A small-molecule ligand and the protein it binds are described below.
Small molecule (SMILES): Nc1ccn([C@@H]2O[C@H](CO[P](=O)(O)O[C@H]3[C@@H](O)[C@H](n4ccc(=O)[nH]c4=O)O[C@@H]3CO[P](=O)(O)O[C@H]3[C@@H](O)[C@H](n4ccc(N)nc4=O)O[C@@H]3CO[P](=O)(O)O[C@H]3[C@@H](O)[C@H](n4ccc(=O)[nH]c4=O)O[C@@H]3CO[P](=O)(O)O[C@H]3[C@@H](O)[C@H](n4cnc5c(=O)nc(N)[nH]c54)O[C@@H]3CO[P](=O)(O)O[C@H]3[C@@H](O)[C@H](n4cnc5c(N)ncnc54)O[C@@H]3CO)[C@@H](O)[C@H]2O)c(=O)n1

Sequence of chain 26.C:
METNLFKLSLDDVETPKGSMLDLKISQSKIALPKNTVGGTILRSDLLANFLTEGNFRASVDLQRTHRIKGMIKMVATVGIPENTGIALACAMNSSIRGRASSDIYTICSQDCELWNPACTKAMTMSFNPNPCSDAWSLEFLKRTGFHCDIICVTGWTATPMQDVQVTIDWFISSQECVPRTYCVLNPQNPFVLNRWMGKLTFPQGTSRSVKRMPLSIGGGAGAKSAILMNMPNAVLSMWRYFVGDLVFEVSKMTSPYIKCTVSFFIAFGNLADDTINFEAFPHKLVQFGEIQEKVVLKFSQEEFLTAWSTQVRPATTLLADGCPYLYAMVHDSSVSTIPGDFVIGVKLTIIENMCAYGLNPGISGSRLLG

Binding-site contacts:
Ligand atom N6 contacts residue THR349 of chain 26.C at 3.9 Å.
Ligand atom OP1 contacts residue THR124 of chain 26.C at 4.0 Å.
Ligand atom P contacts residue THR3 of chain 52.C at 3.9 Å.
Ligand atom O2' contacts residue SER126 of chain 26.C at 3.6 Å (h-bond).
Ligand atom O4' contacts residue PRO190 of chain 26.C at 3.2 Å.
Ligand atom OP1 contacts residue SER126 of chain 26.C at 2.8 Å (h-bond).
Ligand atom OP2 contacts residue LYS7 of chain 52.C at 2.6 Å (salt-bridge).
Ligand atom C1' contacts residue PRO190 of chain 26.C at 3.9 Å (hydrophobic).
Ligand atom C5 contacts residue ILE350 of chain 26.C at 3.6 Å (hydrophobic).
Ligand atom C4 contacts residue VAL192 of chain 26.C at 3.9 Å (hydrophobic).
Ligand atom O2' contacts residue MET125 of chain 26.C at 3.6 Å.
Ligand atom C4' contacts residue MET1 of chain 52.C at 3.9 Å (hydrophobic).
Ligand atom N7 contacts residue ILE350 of chain 26.C at 3.8 Å.
Ligand atom C2 contacts residue ARG180 of chain 26.C at 3.6 Å.
Ligand atom O3' contacts residue GLU2 of chain 52.C at 3.6 Å.
Ligand atom O3' contacts residue THR3 of chain 52.C at 3.8 Å.
Ligand atom O5' contacts residue LYS7 of chain 52.C at 3.4 Å (salt-bridge).
Ligand atom P contacts residue SER126 of chain 26.C at 3.7 Å.
Ligand atom C5' contacts residue GLU2 of chain 52.C at 3.2 Å.
Ligand atom OP1 contacts residue THR3 of chain 52.C at 2.9 Å (h-bond).
Ligand atom OP1 contacts residue LYS7 of chain 52.C at 3.4 Å (salt-bridge).
Ligand atom O4' contacts residue MET1 of chain 52.C at 3.7 Å.
Ligand atom N6 contacts residue ILE350 of chain 26.C at 4.0 Å.
Ligand atom N3 contacts residue VAL192 of chain 26.C at 3.4 Å.
Ligand atom C2 contacts residue VAL192 of chain 26.C at 3.7 Å (hydrophobic).
Ligand atom C1' contacts residue ARG180 of chain 26.C at 3.7 Å.
Ligand atom OP1 contacts residue THR124 of chain 26.C at 3.8 Å.
Ligand atom O3' contacts residue SER126 of chain 26.C at 3.3 Å.
Ligand atom P contacts residue LYS7 of chain 52.C at 3.2 Å.
Ligand atom C4' contacts residue GLU2 of chain 52.C at 3.5 Å.
Ligand atom O4' contacts residue ARG180 of chain 26.C at 4.0 Å.
Ligand atom OP1 contacts residue ASN4 of chain 52.C at 3.5 Å.
Ligand atom O2' contacts residue MET1 of chain 52.C at 3.2 Å (h-bond).
Ligand atom C6 contacts residue ILE350 of chain 26.C at 3.8 Å (hydrophobic).
Ligand atom C4' contacts residue THR124 of chain 26.C at 3.6 Å.
Ligand atom O2' contacts residue ARG180 of chain 26.C at 3.9 Å.
Ligand atom C5' contacts residue THR124 of chain 26.C at 3.5 Å.
Ligand atom C5' contacts residue SER126 of chain 26.C at 3.9 Å.
Ligand atom N3 contacts residue ARG180 of chain 26.C at 4.0 Å.
Ligand atom C4' contacts residue SER126 of chain 26.C at 3.4 Å.

Sequence of chain 52.C:
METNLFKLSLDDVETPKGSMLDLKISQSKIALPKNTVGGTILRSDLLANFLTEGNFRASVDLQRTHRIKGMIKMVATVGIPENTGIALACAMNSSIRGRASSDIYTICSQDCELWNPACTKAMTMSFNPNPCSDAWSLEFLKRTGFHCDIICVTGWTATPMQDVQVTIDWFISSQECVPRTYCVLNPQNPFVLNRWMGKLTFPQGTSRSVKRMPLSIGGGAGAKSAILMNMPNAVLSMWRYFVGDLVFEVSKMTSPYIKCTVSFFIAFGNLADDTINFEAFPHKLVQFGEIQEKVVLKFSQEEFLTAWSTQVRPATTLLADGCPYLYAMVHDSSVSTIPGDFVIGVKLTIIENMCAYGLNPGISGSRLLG